Binding-site contacts:
Ligand atom N3 contacts residue SER144 of chain 1.A at 3.8 Å.
Ligand atom C19 contacts residue HIS164 of chain 1.A at 3.6 Å.
Ligand atom C13 contacts residue GLN189 of chain 1.A at 3.7 Å.
Ligand atom C23 contacts residue CYS145 of chain 1.A at 2.9 Å (hydrophobic).
Ligand atom C24 contacts residue SER144 of chain 1.A at 3.8 Å.
Ligand atom C19 contacts residue MET49 of chain 1.A at 3.3 Å (hydrophobic).
Ligand atom C20 contacts residue HIS41 of chain 1.A at 3.3 Å.
Ligand atom C17 contacts residue MET49 of chain 1.A at 3.7 Å (hydrophobic).
Ligand atom C15 contacts residue GLN189 of chain 1.A at 2.7 Å.
Ligand atom C16 contacts residue ILE188 of chain 1.A at 3.4 Å (hydrophobic).
Ligand atom N2 contacts residue ASN142 of chain 1.A at 3.7 Å.
Ligand atom C6 contacts residue GLN189 of chain 1.A at 3.8 Å.
Ligand atom C14 contacts residue MET49 of chain 1.A at 3.4 Å (hydrophobic).
Ligand atom C28 contacts residue PHE140 of chain 1.A at 3.4 Å (hydrophobic).
Ligand atom C24 contacts residue GLY143 of chain 1.A at 3.5 Å.
Ligand atom N2 contacts residue GLU166 of chain 1.A at 3.7 Å.
Ligand atom N3 contacts residue GLU166 of chain 1.A at 3.6 Å.
Ligand atom C27 contacts residue LEU141 of chain 1.A at 3.7 Å (hydrophobic).
Ligand atom O1 contacts residue GLY143 of chain 1.A at 3.3 Å (h-bond).
Ligand atom C26 contacts residue HIS163 of chain 1.A at 3.7 Å.
Ligand atom C20 contacts residue MET49 of chain 1.A at 3.3 Å (hydrophobic).
Ligand atom C27 contacts residue ASN142 of chain 1.A at 3.3 Å.
Ligand atom C25 contacts residue CYS145 of chain 1.A at 3.1 Å (hydrophobic).
Ligand atom N3 contacts residue HIS163 of chain 1.A at 2.8 Å (h-bond).
Ligand atom C11 contacts residue GLN189 of chain 1.A at 3.4 Å.
Ligand atom C18 contacts residue HIS164 of chain 1.A at 3.7 Å.
Ligand atom C28 contacts residue GLU166 of chain 1.A at 3.3 Å.
Ligand atom C17 contacts residue ASP187 of chain 1.A at 3.5 Å.
Ligand atom N1 contacts residue CYS145 of chain 1.A at 2.8 Å (h-bond).
Ligand atom C12 contacts residue GLN189 of chain 1.A at 3.7 Å.
Ligand atom C17 contacts residue MET165 of chain 1.A at 3.6 Å (hydrophobic).
Ligand atom C14 contacts residue GLN189 of chain 1.A at 3.6 Å.
Ligand atom C16 contacts residue GLN189 of chain 1.A at 3.6 Å.
Ligand atom O1 contacts residue CYS145 of chain 1.A at 2.6 Å (h-bond).
Ligand atom C24 contacts residue CYS145 of chain 1.A at 2.5 Å (hydrophobic).
Ligand atom C18 contacts residue MET49 of chain 1.A at 2.8 Å (hydrophobic).
Ligand atom N2 contacts residue LEU141 of chain 1.A at 3.5 Å (h-bond).
Ligand atom N2 contacts residue PHE140 of chain 1.A at 3.7 Å.
Ligand atom O1 contacts residue SER144 of chain 1.A at 3.8 Å.
Ligand atom C28 contacts residue LEU141 of chain 1.A at 3.8 Å (hydrophobic).

A small-molecule ligand and the protein it binds are described below.
Small molecule (SMILES): O=C[C@H](Cc1cnc[nH]1)NC[C@H]1C[C@@H]2CCCC[C@H]2CN1C(=O)c1ccc(-c2ccccc2)cc1

Sequence of chain 1.A:
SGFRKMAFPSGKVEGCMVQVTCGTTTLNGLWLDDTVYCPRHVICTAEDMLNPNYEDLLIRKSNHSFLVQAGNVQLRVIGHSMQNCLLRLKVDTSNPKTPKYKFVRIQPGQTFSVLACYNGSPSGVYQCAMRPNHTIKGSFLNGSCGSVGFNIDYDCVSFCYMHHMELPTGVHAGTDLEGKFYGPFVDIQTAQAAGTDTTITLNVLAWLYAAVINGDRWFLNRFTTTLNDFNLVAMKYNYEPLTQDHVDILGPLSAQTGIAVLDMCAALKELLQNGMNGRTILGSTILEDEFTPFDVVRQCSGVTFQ